A protein and the small-molecule ligand that binds it are described below.
Small molecule (SMILES): COCC(CCO[C@H]1CC[C@@]2(C)C(=CC[C@H]3[C@@H]4C[C@@H]5O[C@]6(CC[C@@H](C)CO6)[C@@H](C)[C@@H]5[C@@]4(C)CC[C@@H]32)C1)COC

Sequence of chain 1.E:
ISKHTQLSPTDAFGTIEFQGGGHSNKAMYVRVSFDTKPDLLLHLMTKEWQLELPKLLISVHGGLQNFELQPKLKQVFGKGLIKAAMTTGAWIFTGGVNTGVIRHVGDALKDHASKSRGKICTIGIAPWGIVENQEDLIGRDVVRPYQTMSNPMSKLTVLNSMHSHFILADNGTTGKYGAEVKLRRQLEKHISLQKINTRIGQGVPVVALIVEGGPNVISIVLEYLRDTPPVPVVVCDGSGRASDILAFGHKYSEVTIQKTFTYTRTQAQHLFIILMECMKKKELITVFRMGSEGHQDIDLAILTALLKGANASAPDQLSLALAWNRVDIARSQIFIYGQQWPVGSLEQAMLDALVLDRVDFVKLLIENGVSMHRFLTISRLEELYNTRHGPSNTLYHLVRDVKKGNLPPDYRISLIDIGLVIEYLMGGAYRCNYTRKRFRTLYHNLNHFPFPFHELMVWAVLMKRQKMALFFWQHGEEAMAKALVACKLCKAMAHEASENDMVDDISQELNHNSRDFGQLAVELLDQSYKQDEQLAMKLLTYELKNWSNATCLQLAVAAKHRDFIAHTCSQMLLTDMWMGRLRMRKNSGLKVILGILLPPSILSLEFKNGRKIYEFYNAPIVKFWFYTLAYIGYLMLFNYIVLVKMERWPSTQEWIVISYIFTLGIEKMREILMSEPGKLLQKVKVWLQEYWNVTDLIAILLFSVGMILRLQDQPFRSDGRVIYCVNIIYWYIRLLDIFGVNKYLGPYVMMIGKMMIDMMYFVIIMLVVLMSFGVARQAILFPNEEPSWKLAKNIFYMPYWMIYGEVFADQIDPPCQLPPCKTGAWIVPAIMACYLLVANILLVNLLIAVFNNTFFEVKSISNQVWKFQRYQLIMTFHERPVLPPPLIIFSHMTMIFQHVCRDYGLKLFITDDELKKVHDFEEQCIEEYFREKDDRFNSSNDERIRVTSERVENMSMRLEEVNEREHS

Sequence of chain 1.C:
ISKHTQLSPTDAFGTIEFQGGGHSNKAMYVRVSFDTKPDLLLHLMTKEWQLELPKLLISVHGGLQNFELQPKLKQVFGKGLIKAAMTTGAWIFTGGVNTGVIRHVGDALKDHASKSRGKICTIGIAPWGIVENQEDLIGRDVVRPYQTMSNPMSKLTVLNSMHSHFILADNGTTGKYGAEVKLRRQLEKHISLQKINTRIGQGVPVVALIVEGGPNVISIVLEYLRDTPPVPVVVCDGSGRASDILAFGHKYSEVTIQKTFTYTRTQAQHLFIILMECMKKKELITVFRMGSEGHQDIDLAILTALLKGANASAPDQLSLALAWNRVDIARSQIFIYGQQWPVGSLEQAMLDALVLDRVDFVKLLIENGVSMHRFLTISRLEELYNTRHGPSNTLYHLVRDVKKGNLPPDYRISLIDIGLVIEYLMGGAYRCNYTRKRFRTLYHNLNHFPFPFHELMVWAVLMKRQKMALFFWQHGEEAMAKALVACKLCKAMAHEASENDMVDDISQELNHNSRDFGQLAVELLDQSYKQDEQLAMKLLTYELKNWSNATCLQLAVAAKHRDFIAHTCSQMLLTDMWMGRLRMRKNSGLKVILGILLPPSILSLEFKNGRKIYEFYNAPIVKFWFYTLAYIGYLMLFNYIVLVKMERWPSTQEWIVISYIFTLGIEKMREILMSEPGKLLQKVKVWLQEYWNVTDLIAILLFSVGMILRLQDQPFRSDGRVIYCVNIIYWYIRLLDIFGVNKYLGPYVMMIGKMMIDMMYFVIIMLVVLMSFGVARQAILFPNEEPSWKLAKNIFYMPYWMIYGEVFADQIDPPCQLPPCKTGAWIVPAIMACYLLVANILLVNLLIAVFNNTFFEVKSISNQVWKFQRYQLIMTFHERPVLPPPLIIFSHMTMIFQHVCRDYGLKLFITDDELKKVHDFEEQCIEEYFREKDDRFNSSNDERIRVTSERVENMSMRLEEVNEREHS

Binding-site contacts:
Ligand atom C16 contacts residue TRP1039 of chain 1.C at 3.9 Å (hydrophobic).
Ligand atom C24 contacts residue SER1038 of chain 1.C at 3.8 Å.
Ligand atom O80 contacts residue ASN889 of chain 1.E at 3.8 Å.
Ligand atom C77 contacts residue MET1021 of chain 1.C at 4.0 Å (hydrophobic).
Ligand atom C14 contacts residue SER1038 of chain 1.C at 3.1 Å.
Ligand atom C75 contacts residue TYR890 of chain 1.E at 4.4 Å (hydrophobic).
Ligand atom C04 contacts residue LEU893 of chain 1.E at 4.0 Å (hydrophobic).
Ligand atom O20 contacts residue TRP1039 of chain 1.C at 4.3 Å.
Ligand atom C13 contacts residue SER1038 of chain 1.C at 4.2 Å.
Ligand atom C05 contacts residue LEU893 of chain 1.E at 4.0 Å (hydrophobic).
Ligand atom C12 contacts residue TRP1039 of chain 1.C at 3.6 Å (hydrophobic).
Ligand atom O25 contacts residue PRO1037 of chain 1.C at 4.1 Å.
Ligand atom C15 contacts residue LEU1041 of chain 1.C at 4.5 Å (hydrophobic).
Ligand atom C79 contacts residue ASN889 of chain 1.E at 3.4 Å.
Ligand atom C81 contacts residue TYR982 of chain 1.E at 4.3 Å (hydrophobic).
Ligand atom C09 contacts residue TYR890 of chain 1.E at 4.2 Å (hydrophobic).
Ligand atom C24 contacts residue TRP1039 of chain 1.C at 4.3 Å (hydrophobic).
Ligand atom C21 contacts residue PRO1037 of chain 1.C at 3.6 Å (hydrophobic).
Ligand atom C23 contacts residue PRO1037 of chain 1.C at 4.3 Å (hydrophobic).
Ligand atom C76 contacts residue MET1021 of chain 1.C at 4.2 Å (hydrophobic).
Ligand atom C21 contacts residue SER1038 of chain 1.C at 4.4 Å.
Ligand atom C06 contacts residue LEU893 of chain 1.E at 4.2 Å (hydrophobic).
Ligand atom C14 contacts residue TRP1039 of chain 1.C at 4.2 Å (hydrophobic).
Ligand atom C08 contacts residue TYR890 of chain 1.E at 3.9 Å (hydrophobic).
Ligand atom C16 contacts residue SER1038 of chain 1.C at 4.1 Å.
Ligand atom C75 contacts residue ASN889 of chain 1.E at 4.1 Å.
Ligand atom C15 contacts residue SER1038 of chain 1.C at 3.9 Å.
Ligand atom C19 contacts residue TYR890 of chain 1.E at 3.9 Å (hydrophobic).
Ligand atom C22 contacts residue TRP1039 of chain 1.C at 4.5 Å (hydrophobic).
Ligand atom C10 contacts residue TYR890 of chain 1.E at 3.9 Å (hydrophobic).
Ligand atom C26 contacts residue SER1038 of chain 1.C at 3.8 Å.
Ligand atom C79 contacts residue TYR982 of chain 1.E at 3.7 Å (hydrophobic).
Ligand atom O25 contacts residue SER1038 of chain 1.C at 3.9 Å.
Ligand atom C79 contacts residue MET886 of chain 1.E at 4.5 Å (hydrophobic).
Ligand atom C75 contacts residue MET886 of chain 1.E at 3.2 Å (hydrophobic).
Ligand atom C24 contacts residue PRO1037 of chain 1.C at 3.8 Å (hydrophobic).